This protein binds this small molecule.
Small molecule (SMILES): CC(=O)N[C@@H]1[C@@H](O)[C@H](O)[C@@H](CO)O[C@H]1O

Binding-site contacts:
Ligand atom C7 contacts residue ILE240 of chain 1.A at 4.1 Å (hydrophobic).
Ligand atom O7 contacts residue ASN242 of chain 1.A at 4.0 Å.
Ligand atom C3 contacts residue ASN242 of chain 1.A at 3.7 Å.
Ligand atom C1 contacts residue ASN242 of chain 1.A at 1.4 Å.
Ligand atom C5 contacts residue ASN242 of chain 1.A at 3.7 Å.
Ligand atom C7 contacts residue ASN242 of chain 1.A at 3.6 Å.
Ligand atom C8 contacts residue ILE240 of chain 1.A at 3.2 Å (hydrophobic).
Ligand atom C2 contacts residue ASN242 of chain 1.A at 2.4 Å.
Ligand atom N2 contacts residue ASN242 of chain 1.A at 2.9 Å (h-bond).
Ligand atom C4 contacts residue ASN242 of chain 1.A at 4.2 Å.
Ligand atom O5 contacts residue ASN242 of chain 1.A at 2.3 Å (h-bond).
Ligand atom N2 contacts residue ILE240 of chain 1.A at 4.0 Å.

Sequence of chain 1.A:
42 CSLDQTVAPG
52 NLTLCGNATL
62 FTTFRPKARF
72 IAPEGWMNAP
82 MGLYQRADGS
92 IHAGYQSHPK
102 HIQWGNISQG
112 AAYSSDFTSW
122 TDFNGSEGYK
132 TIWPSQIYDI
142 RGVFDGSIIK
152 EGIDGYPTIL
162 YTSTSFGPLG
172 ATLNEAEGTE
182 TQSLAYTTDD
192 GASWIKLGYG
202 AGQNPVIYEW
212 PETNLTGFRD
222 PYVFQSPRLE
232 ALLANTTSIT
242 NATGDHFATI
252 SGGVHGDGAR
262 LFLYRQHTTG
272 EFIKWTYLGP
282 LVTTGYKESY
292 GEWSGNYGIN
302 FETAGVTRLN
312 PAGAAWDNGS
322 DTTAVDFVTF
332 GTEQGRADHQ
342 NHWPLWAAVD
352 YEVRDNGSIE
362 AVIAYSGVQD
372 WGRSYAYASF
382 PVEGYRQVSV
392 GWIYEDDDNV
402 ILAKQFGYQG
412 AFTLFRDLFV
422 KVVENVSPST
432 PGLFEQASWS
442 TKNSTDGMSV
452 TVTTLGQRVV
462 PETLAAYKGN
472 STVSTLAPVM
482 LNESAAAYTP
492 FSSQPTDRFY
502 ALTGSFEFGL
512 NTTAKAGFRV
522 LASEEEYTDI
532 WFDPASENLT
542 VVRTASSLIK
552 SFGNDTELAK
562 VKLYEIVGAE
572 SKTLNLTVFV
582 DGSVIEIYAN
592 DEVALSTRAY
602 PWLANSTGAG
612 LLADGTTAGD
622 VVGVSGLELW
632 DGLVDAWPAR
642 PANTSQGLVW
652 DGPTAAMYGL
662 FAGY